This small molecule binds to this protein.
Small molecule (SMILES): CCCN(CCc1ccccc1)C(=O)[C@@H]1OC(C(=O)O)=C[C@H](N)[C@H]1NC(C)=O

Sequence of chain 3.A:
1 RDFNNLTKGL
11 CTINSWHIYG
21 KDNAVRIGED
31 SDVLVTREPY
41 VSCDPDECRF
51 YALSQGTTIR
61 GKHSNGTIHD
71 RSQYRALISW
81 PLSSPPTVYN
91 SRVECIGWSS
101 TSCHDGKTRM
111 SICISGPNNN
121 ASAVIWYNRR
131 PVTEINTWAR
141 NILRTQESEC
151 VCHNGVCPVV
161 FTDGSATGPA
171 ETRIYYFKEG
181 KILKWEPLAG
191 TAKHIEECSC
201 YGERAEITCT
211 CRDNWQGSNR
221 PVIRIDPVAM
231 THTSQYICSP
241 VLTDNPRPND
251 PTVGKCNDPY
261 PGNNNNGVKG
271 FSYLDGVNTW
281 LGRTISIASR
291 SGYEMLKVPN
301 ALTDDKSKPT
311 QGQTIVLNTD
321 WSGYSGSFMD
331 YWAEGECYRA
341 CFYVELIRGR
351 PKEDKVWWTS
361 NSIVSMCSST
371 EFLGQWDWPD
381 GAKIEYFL

Binding-site contacts:
Ligand atom O1B contacts residue ARG37 of chain 3.A at 2.9 Å (salt-bridge).
Ligand atom C9 contacts residue GLU197 of chain 3.A at 3.9 Å.
Ligand atom O1B contacts residue TYR324 of chain 3.A at 3.5 Å (h-bond).
Ligand atom C91 contacts residue ARG212 of chain 3.A at 3.8 Å.
Ligand atom C3 contacts residue ASP70 of chain 3.A at 3.3 Å.
Ligand atom O1B contacts residue ARG290 of chain 3.A at 2.8 Å (salt-bridge).
Ligand atom CG contacts residue ALA166 of chain 3.A at 3.7 Å (hydrophobic).
Ligand atom O10 contacts residue ARG71 of chain 3.A at 3.0 Å (salt-bridge).
Ligand atom NE contacts residue GLU38 of chain 3.A at 2.8 Å (salt-bridge).
Ligand atom C4 contacts residue GLU38 of chain 3.A at 3.5 Å.
Ligand atom CE2 contacts residue GLY164 of chain 3.A at 3.4 Å.
Ligand atom O1A contacts residue TYR324 of chain 3.A at 3.2 Å (h-bond).
Ligand atom C92 contacts residue ARG212 of chain 3.A at 3.6 Å.
Ligand atom C4 contacts residue TYR324 of chain 3.A at 3.6 Å (hydrophobic).
Ligand atom C3 contacts residue GLU38 of chain 3.A at 3.5 Å.
Ligand atom CZ contacts residue ALA166 of chain 3.A at 3.8 Å (hydrophobic).
Ligand atom O6 contacts residue TYR324 of chain 3.A at 3.3 Å (h-bond).
Ligand atom C3 contacts residue ARG37 of chain 3.A at 3.7 Å.
Ligand atom O10 contacts residue ASP70 of chain 3.A at 3.4 Å.
Ligand atom C6 contacts residue TYR324 of chain 3.A at 3.6 Å (hydrophobic).
Ligand atom C92 contacts residue GLU196 of chain 3.A at 3.5 Å.
Ligand atom NE contacts residue ASP70 of chain 3.A at 2.7 Å (salt-bridge).
Ligand atom CE2 contacts residue ASN141 of chain 3.A at 3.5 Å.
Ligand atom CD2 contacts residue ALA166 of chain 3.A at 3.5 Å (hydrophobic).
Ligand atom CD1 contacts residue ILE142 of chain 3.A at 3.8 Å (hydrophobic).
Ligand atom CD2 contacts residue ARG144 of chain 3.A at 3.3 Å.
Ligand atom C92 contacts residue ASN214 of chain 3.A at 3.7 Å.
Ligand atom CG contacts residue ILE142 of chain 3.A at 3.8 Å (hydrophobic).
Ligand atom C1 contacts residue TYR324 of chain 3.A at 3.0 Å (hydrophobic).
Ligand atom O1A contacts residue ARG290 of chain 3.A at 2.7 Å (salt-bridge).
Ligand atom CZ contacts residue ASN141 of chain 3.A at 3.8 Å.
Ligand atom C91 contacts residue GLU197 of chain 3.A at 3.6 Å.
Ligand atom CE2 contacts residue ALA166 of chain 3.A at 3.5 Å (hydrophobic).
Ligand atom C6 contacts residue GLU197 of chain 3.A at 3.8 Å.
Ligand atom C5 contacts residue ASP70 of chain 3.A at 3.6 Å.
Ligand atom C2 contacts residue TYR324 of chain 3.A at 2.9 Å (hydrophobic).
Ligand atom C4 contacts residue ASP70 of chain 3.A at 3.4 Å.
Ligand atom C3 contacts residue TYR324 of chain 3.A at 3.2 Å (hydrophobic).
Ligand atom O1A contacts residue ARG212 of chain 3.A at 3.6 Å (salt-bridge).
Ligand atom C1 contacts residue ARG290 of chain 3.A at 3.4 Å.